A small-molecule ligand and the protein it binds are described below.
Small molecule (SMILES): Cc1ccnc(-n2ccnc2)c1-c1cccc2c(CCCOc3cccc4ccccc34)c(C(=O)O)n(CC(=O)N3CCNCC3)c12

Sequence of chain 1.A:
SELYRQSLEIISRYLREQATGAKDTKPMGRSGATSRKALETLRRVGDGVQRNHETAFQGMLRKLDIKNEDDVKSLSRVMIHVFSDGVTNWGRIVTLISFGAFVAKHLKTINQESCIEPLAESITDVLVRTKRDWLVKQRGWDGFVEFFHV

Binding-site contacts:
Ligand atom N46 contacts residue ZN1 of chain 1.B at 2.0 Å.
Ligand atom C26 contacts residue PHE99 of chain 1.A at 3.7 Å (hydrophobic).
Ligand atom C19 contacts residue MET79 of chain 1.A at 3.5 Å (hydrophobic).
Ligand atom N43 contacts residue ALA56 of chain 1.A at 3.4 Å.
Ligand atom C10 contacts residue PHE99 of chain 1.A at 3.8 Å (hydrophobic).
Ligand atom C23 contacts residue LEU75 of chain 1.A at 3.6 Å (hydrophobic).
Ligand atom C45 contacts residue PHE57 of chain 1.A at 3.8 Å (hydrophobic).
Ligand atom C40 contacts residue POP1 of chain 1.F at 3.5 Å.
Ligand atom C23 contacts residue PHE99 of chain 1.A at 3.8 Å (hydrophobic).
Ligand atom C16 contacts residue VAL82 of chain 1.A at 3.6 Å (hydrophobic).
Ligand atom C20 contacts residue MET79 of chain 1.A at 3.6 Å (hydrophobic).
Ligand atom C14 contacts residue LEU96 of chain 1.A at 3.5 Å (hydrophobic).
Ligand atom C01 contacts residue MET60 of chain 1.A at 3.8 Å (hydrophobic).
Ligand atom C27 contacts residue MET79 of chain 1.A at 3.7 Å (hydrophobic).
Ligand atom C47 contacts residue ZN1 of chain 1.B at 2.9 Å.
Ligand atom C24 contacts residue GLY100 of chain 1.A at 3.8 Å.
Ligand atom O30 contacts residue ARG92 of chain 1.A at 3.1 Å (salt-bridge).
Ligand atom C09 contacts residue MET60 of chain 1.A at 3.8 Å (hydrophobic).
Ligand atom C47 contacts residue ALA56 of chain 1.A at 3.2 Å (hydrophobic).
Ligand atom C27 contacts residue PHE99 of chain 1.A at 3.5 Å (hydrophobic).
Ligand atom N32 contacts residue VAL82 of chain 1.A at 3.7 Å.
Ligand atom C25 contacts residue ILE123 of chain 1.A at 3.8 Å (hydrophobic).
Ligand atom C25 contacts residue GLY100 of chain 1.A at 3.4 Å.
Ligand atom N46 contacts residue ALA56 of chain 1.A at 3.5 Å.
Ligand atom C45 contacts residue HIS53 of chain 1.A at 3.8 Å.
Ligand atom N46 contacts residue HIS53 of chain 1.A at 3.4 Å (h-bond).
Ligand atom C25 contacts residue LEU96 of chain 1.A at 3.4 Å (hydrophobic).
Ligand atom C20 contacts residue VAL78 of chain 1.A at 3.8 Å (hydrophobic).
Ligand atom C12 contacts residue THR95 of chain 1.A at 3.8 Å.
Ligand atom C28 contacts residue VAL82 of chain 1.A at 3.6 Å (hydrophobic).
Ligand atom N46 contacts residue POP1 of chain 1.F at 3.1 Å (h-bond).
Ligand atom C44 contacts residue ALA56 of chain 1.A at 3.8 Å (hydrophobic).
Ligand atom O31 contacts residue ARG92 of chain 1.A at 2.9 Å (salt-bridge).
Ligand atom C26 contacts residue LEU96 of chain 1.A at 3.5 Å (hydrophobic).
Ligand atom C45 contacts residue ZN1 of chain 1.B at 3.0 Å.
Ligand atom C22 contacts residue PHE99 of chain 1.A at 3.5 Å (hydrophobic).
Ligand atom C47 contacts residue POP1 of chain 1.F at 3.6 Å.
Ligand atom C29 contacts residue ARG92 of chain 1.A at 3.6 Å.
Ligand atom C14 contacts residue THR95 of chain 1.A at 3.7 Å.
Ligand atom C13 contacts residue THR95 of chain 1.A at 3.6 Å.